Binding-site contacts:
Ligand atom O1 contacts residue GOL1 of chain 1.P at 3.8 Å.
Ligand atom O6 contacts residue GLU415 of chain 1.B at 3.3 Å (salt-bridge).
Ligand atom O5 contacts residue ARG94 of chain 1.B at 3.3 Å (salt-bridge).
Ligand atom C6 contacts residue LYS411 of chain 1.B at 4.0 Å.
Ligand atom O5 contacts residue GLU415 of chain 1.B at 4.2 Å.
Ligand atom C3 contacts residue GLU95 of chain 1.B at 3.3 Å.
Ligand atom O3 contacts residue ARG94 of chain 1.B at 4.0 Å.
Ligand atom C2 contacts residue ARG94 of chain 1.B at 4.2 Å.
Ligand atom C6 contacts residue GLU415 of chain 1.B at 3.7 Å.
Ligand atom O6 contacts residue GOL1 of chain 1.P at 3.8 Å.
Ligand atom C1 contacts residue VAL37 of chain 1.B at 3.5 Å (hydrophobic).
Ligand atom C6 contacts residue TRP430 of chain 1.B at 3.5 Å (hydrophobic).
Ligand atom O6 contacts residue TRP430 of chain 1.B at 2.7 Å (h-bond).
Ligand atom O2 contacts residue GLU95 of chain 1.B at 3.8 Å.
Ligand atom O5 contacts residue GOL1 of chain 1.P at 3.9 Å.
Ligand atom O1 contacts residue TRP40 of chain 1.B at 3.8 Å.
Ligand atom C1 contacts residue ASP92 of chain 1.B at 4.2 Å.
Ligand atom O6 contacts residue GLU429 of chain 1.B at 3.1 Å.
Ligand atom O6 contacts residue PHE432 of chain 1.B at 3.8 Å.
Ligand atom O3 contacts residue GLU95 of chain 1.B at 2.4 Å (salt-bridge).
Ligand atom O2 contacts residue VAL37 of chain 1.B at 3.8 Å.
Ligand atom C5 contacts residue LYS411 of chain 1.B at 3.8 Å.
Ligand atom O4 contacts residue GLU415 of chain 1.B at 3.6 Å (salt-bridge).
Ligand atom C1 contacts residue ARG94 of chain 1.B at 3.6 Å.
Ligand atom C4 contacts residue LYS411 of chain 1.B at 3.6 Å.
Ligand atom O4 contacts residue LYS411 of chain 1.B at 2.5 Å (salt-bridge).
Ligand atom C5 contacts residue GLU415 of chain 1.B at 3.2 Å.
Ligand atom C6 contacts residue GLU429 of chain 1.B at 4.2 Å.
Ligand atom C4 contacts residue GLU429 of chain 1.B at 3.9 Å.
Ligand atom O4 contacts residue LYS98 of chain 1.B at 3.3 Å (salt-bridge).
Ligand atom C6 contacts residue ARG94 of chain 1.B at 3.9 Å.
Ligand atom O4 contacts residue GLU429 of chain 1.B at 2.8 Å (salt-bridge).
Ligand atom C6 contacts residue TRP430 of chain 1.B at 3.2 Å (hydrophobic).
Ligand atom O6 contacts residue ARG94 of chain 1.B at 3.2 Å (salt-bridge).
Ligand atom O3 contacts residue LYS98 of chain 1.B at 3.4 Å (salt-bridge).
Ligand atom O6 contacts residue TRP430 of chain 1.B at 3.2 Å (h-bond).
Ligand atom C2 contacts residue GLU95 of chain 1.B at 4.1 Å.
Ligand atom O1 contacts residue VAL37 of chain 1.B at 3.6 Å.
Ligand atom C4 contacts residue GLU415 of chain 1.B at 4.0 Å.
Ligand atom O1 contacts residue ASP92 of chain 1.B at 4.0 Å.

A protein and the small-molecule ligand that binds it are described below.
Small molecule (SMILES): OC[C@H]1O[C@@](CO)(O[C@H]2O[C@H](CO)[C@@H](O)[C@H](O)[C@H]2O)[C@@H](O)[C@@H]1O

Sequence of chain 1.B:
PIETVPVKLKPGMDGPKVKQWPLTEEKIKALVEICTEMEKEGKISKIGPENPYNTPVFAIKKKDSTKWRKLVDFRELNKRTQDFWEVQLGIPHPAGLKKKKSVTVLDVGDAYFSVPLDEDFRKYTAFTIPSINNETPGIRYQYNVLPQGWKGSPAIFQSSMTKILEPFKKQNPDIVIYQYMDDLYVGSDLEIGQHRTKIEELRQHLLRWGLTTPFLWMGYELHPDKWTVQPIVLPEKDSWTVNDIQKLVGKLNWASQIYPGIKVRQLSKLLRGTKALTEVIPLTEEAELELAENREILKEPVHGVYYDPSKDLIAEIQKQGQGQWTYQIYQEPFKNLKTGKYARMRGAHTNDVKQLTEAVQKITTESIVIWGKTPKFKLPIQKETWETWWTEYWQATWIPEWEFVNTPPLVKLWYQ